This protein binds this small molecule.
Small molecule (SMILES): CC(=O)N[C@H]1[C@H](O[C@H]2[C@H](O)[C@@H](NC(C)=O)CO[C@@H]2CO)O[C@H](CO)[C@@H](O)[C@@H]1O

Binding-site contacts:
Ligand atom C5 contacts residue PRO261 of chain 1.D at 4.5 Å (hydrophobic).
Ligand atom C8 contacts residue VAL414 of chain 1.D at 4.3 Å (hydrophobic).
Ligand atom C7 contacts residue ASN232 of chain 1.D at 3.9 Å.
Ligand atom O7 contacts residue ASN416 of chain 1.D at 2.7 Å (h-bond).
Ligand atom O6 contacts residue LEU235 of chain 1.D at 3.6 Å.
Ligand atom C2 contacts residue ASN416 of chain 1.D at 3.2 Å.
Ligand atom O5 contacts residue ASN416 of chain 1.D at 3.4 Å (h-bond).
Ligand atom O7 contacts residue ASN232 of chain 1.D at 3.3 Å (h-bond).
Ligand atom C6 contacts residue PRO261 of chain 1.D at 3.7 Å (hydrophobic).
Ligand atom N2 contacts residue ASN416 of chain 1.D at 3.6 Å (h-bond).
Ligand atom O5 contacts residue PRO261 of chain 1.D at 3.8 Å.
Ligand atom O6 contacts residue PRO261 of chain 1.D at 3.4 Å.
Ligand atom C1 contacts residue ASN416 of chain 1.D at 3.1 Å.
Ligand atom C7 contacts residue ASN416 of chain 1.D at 3.3 Å.
Ligand atom C8 contacts residue NAG1 of chain 1.I at 3.5 Å.
Ligand atom C8 contacts residue ASN232 of chain 1.D at 3.8 Å.

Sequence of chain 1.D:
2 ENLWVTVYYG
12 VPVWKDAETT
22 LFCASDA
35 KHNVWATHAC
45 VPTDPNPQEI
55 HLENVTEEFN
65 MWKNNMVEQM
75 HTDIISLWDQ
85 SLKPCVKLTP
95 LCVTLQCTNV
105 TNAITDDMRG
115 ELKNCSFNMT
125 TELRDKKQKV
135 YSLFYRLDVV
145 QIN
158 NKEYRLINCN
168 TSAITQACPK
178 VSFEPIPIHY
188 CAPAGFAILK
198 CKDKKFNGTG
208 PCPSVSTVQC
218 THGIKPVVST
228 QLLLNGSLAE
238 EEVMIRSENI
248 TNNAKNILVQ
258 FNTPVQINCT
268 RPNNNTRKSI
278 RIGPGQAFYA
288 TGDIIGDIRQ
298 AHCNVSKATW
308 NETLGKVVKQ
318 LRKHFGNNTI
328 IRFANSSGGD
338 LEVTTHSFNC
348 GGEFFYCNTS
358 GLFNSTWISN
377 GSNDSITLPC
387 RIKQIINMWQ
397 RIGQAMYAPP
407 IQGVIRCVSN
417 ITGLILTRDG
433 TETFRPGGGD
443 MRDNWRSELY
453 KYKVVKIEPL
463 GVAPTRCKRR